The small molecule below binds the protein below.
Small molecule (SMILES): C[C@@H](CO)C[C@H](N)C(=O)O

Sequence of chain 1.A:
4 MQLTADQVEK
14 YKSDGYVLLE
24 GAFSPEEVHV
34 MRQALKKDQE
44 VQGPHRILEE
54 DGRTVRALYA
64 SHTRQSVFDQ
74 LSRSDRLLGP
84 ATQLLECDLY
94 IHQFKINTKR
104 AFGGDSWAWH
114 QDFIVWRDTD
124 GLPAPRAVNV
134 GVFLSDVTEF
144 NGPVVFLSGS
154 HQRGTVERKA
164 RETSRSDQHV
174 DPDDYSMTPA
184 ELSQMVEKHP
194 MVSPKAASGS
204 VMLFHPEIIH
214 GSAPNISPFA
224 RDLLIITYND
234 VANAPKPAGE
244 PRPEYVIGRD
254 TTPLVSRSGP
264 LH

Binding-site contacts:
Ligand atom C contacts residue VAL249 of chain 1.A at 3.8 Å (hydrophobic).
Ligand atom CB contacts residue TRP119 of chain 1.A at 4.0 Å (hydrophobic).
Ligand atom C contacts residue VAL173 of chain 1.A at 4.0 Å (hydrophobic).
Ligand atom OD contacts residue ASP115 of chain 1.A at 3.0 Å (salt-bridge).
Ligand atom CA contacts residue VAL173 of chain 1.A at 3.6 Å (hydrophobic).
Ligand atom O contacts residue GLN96 of chain 1.A at 4.2 Å.
Ligand atom CG contacts residue ASP115 of chain 1.A at 4.2 Å.
Ligand atom OD contacts residue MN1 of chain 1.C at 2.2 Å.
Ligand atom CB contacts residue VAL173 of chain 1.A at 3.5 Å (hydrophobic).
Ligand atom CA contacts residue TYR62 of chain 1.A at 3.7 Å (hydrophobic).
Ligand atom N contacts residue VAL173 of chain 1.A at 2.8 Å (h-bond).
Ligand atom OD contacts residue LYS98 of chain 1.A at 3.9 Å.
Ligand atom O contacts residue VAL249 of chain 1.A at 3.4 Å.
Ligand atom CD1 contacts residue ASP115 of chain 1.A at 3.4 Å.
Ligand atom N contacts residue HIS172 of chain 1.A at 3.4 Å (h-bond).
Ligand atom CD1 contacts residue MN1 of chain 1.C at 3.5 Å.
Ligand atom OXT contacts residue VAL249 of chain 1.A at 3.7 Å.
Ligand atom CD2 contacts residue ASP115 of chain 1.A at 3.7 Å.
Ligand atom CB contacts residue VAL118 of chain 1.A at 4.1 Å (hydrophobic).
Ligand atom CD2 contacts residue VAL118 of chain 1.A at 3.9 Å (hydrophobic).
Ligand atom O contacts residue HIS172 of chain 1.A at 3.5 Å.
Ligand atom OD contacts residue SIN1 of chain 1.D at 2.9 Å (h-bond).
Ligand atom O contacts residue ARG245 of chain 1.A at 2.9 Å (salt-bridge).
Ligand atom N contacts residue TYR62 of chain 1.A at 3.0 Å (h-bond).
Ligand atom O contacts residue VAL173 of chain 1.A at 3.0 Å (h-bond).
Ligand atom C contacts residue TYR62 of chain 1.A at 4.1 Å (hydrophobic).
Ligand atom O contacts residue TYR62 of chain 1.A at 3.9 Å.
Ligand atom CD1 contacts residue LYS98 of chain 1.A at 3.9 Å.
Ligand atom C contacts residue TRP119 of chain 1.A at 4.0 Å (hydrophobic).
Ligand atom CD2 contacts residue MN1 of chain 1.C at 4.2 Å.
Ligand atom OXT contacts residue ARG245 of chain 1.A at 2.8 Å (salt-bridge).
Ligand atom CG contacts residue VAL173 of chain 1.A at 3.8 Å (hydrophobic).
Ligand atom C contacts residue ARG245 of chain 1.A at 3.6 Å.
Ligand atom OXT contacts residue TRP119 of chain 1.A at 2.9 Å (h-bond).
Ligand atom CD2 contacts residue HIS113 of chain 1.A at 3.5 Å.
Ligand atom OXT contacts residue GLN96 of chain 1.A at 2.9 Å (h-bond).
Ligand atom CA contacts residue GLN96 of chain 1.A at 3.6 Å.
Ligand atom OD contacts residue HIS113 of chain 1.A at 3.3 Å (h-bond).
Ligand atom C contacts residue GLN96 of chain 1.A at 3.5 Å.
Ligand atom CD1 contacts residue GLN96 of chain 1.A at 4.0 Å.